Sequence of chain 1.B:
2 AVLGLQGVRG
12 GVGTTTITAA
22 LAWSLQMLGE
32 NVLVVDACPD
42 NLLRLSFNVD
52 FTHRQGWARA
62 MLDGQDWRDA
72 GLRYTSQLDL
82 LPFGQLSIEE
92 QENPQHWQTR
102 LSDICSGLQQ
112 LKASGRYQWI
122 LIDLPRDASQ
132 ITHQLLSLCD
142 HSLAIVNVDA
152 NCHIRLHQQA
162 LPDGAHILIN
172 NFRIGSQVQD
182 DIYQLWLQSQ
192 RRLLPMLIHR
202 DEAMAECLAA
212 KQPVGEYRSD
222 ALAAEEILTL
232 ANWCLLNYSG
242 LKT

Binding-site contacts:
Ligand atom CB contacts residue LEU223 of chain 1.B at 3.7 Å (hydrophobic).
Ligand atom CB contacts residue GLU226 of chain 1.B at 4.1 Å.
Ligand atom ND1 contacts residue LEU223 of chain 1.B at 3.8 Å.
Ligand atom CG contacts residue ALA222 of chain 1.B at 4.4 Å (hydrophobic).
Ligand atom CD2 contacts residue ARG219 of chain 1.B at 4.2 Å.
Ligand atom CD2 contacts residue GLU226 of chain 1.B at 3.8 Å.
Ligand atom ND1 contacts residue GLU226 of chain 1.B at 3.0 Å (salt-bridge).
Ligand atom CD2 contacts residue ALA222 of chain 1.B at 4.0 Å (hydrophobic).
Ligand atom NE2 contacts residue ARG219 of chain 1.B at 4.3 Å.
Ligand atom CE1 contacts residue ARG219 of chain 1.B at 3.7 Å.
Ligand atom CD1 contacts residue LEU223 of chain 1.B at 3.7 Å (hydrophobic).
Ligand atom CB contacts residue ALA222 of chain 1.B at 4.3 Å (hydrophobic).
Ligand atom N contacts residue ASP221 of chain 1.B at 3.1 Å (salt-bridge).
Ligand atom CD2 contacts residue ASP221 of chain 1.B at 3.5 Å.
Ligand atom CD2 contacts residue THR230 of chain 1.B at 3.7 Å.
Ligand atom CA contacts residue GLU226 of chain 1.B at 4.1 Å.
Ligand atom C contacts residue GLU226 of chain 1.B at 4.1 Å.
Ligand atom N contacts residue GLU226 of chain 1.B at 3.3 Å (salt-bridge).
Ligand atom NE2 contacts residue GLU226 of chain 1.B at 2.6 Å (salt-bridge).
Ligand atom CB contacts residue ASP221 of chain 1.B at 3.3 Å.
Ligand atom CG contacts residue ASP221 of chain 1.B at 3.8 Å.
Ligand atom CG contacts residue ARG219 of chain 1.B at 3.6 Å.
Ligand atom C contacts residue ASP221 of chain 1.B at 3.9 Å.
Ligand atom C contacts residue GLU226 of chain 1.B at 4.4 Å.
Ligand atom CA contacts residue ASP221 of chain 1.B at 3.6 Å.
Ligand atom CB contacts residue GLU226 of chain 1.B at 4.0 Å.
Ligand atom CD2 contacts residue LEU223 of chain 1.B at 3.7 Å (hydrophobic).
Ligand atom CA contacts residue GLU226 of chain 1.B at 4.0 Å.
Ligand atom CE1 contacts residue GLU226 of chain 1.B at 3.6 Å.
Ligand atom CB contacts residue ARG219 of chain 1.B at 4.0 Å.
Ligand atom CD2 contacts residue GLU226 of chain 1.B at 3.3 Å.
Ligand atom CD2 contacts residue GLU227 of chain 1.B at 3.8 Å.
Ligand atom CG contacts residue GLU226 of chain 1.B at 3.9 Å.
Ligand atom CE1 contacts residue LEU223 of chain 1.B at 3.7 Å (hydrophobic).
Ligand atom NE2 contacts residue LEU223 of chain 1.B at 4.1 Å.
Ligand atom O contacts residue GLU226 of chain 1.B at 4.1 Å.
Ligand atom ND1 contacts residue ARG219 of chain 1.B at 3.4 Å.
Ligand atom CB contacts residue GLU226 of chain 1.B at 3.8 Å.
Ligand atom CG contacts residue LEU223 of chain 1.B at 3.8 Å (hydrophobic).
Ligand atom N contacts residue GLU226 of chain 1.B at 3.5 Å (salt-bridge).

A small-molecule ligand and the protein it binds are described below.
Small molecule (SMILES): CC(C)C[C@H](N)C(=O)N[C@@H](CCC(=O)O)C(=O)N[C@@H](CC1=NC=NC1)C(=O)N[C@@H](CC1=NC=NC1)C(=O)N[C@@H](CC1=NC=NC1)C(=O)N[C@@H](Cc1cnc[nH]1)C(=O)N[C@@H](Cc1cnc[nH]1)C(=O)N[C@H](C=O)CC1=NC=NC1